The small molecule below binds the protein below.
Small molecule (SMILES): N#C[Fe](=C=O)C#N

Sequence of chain 1.H:
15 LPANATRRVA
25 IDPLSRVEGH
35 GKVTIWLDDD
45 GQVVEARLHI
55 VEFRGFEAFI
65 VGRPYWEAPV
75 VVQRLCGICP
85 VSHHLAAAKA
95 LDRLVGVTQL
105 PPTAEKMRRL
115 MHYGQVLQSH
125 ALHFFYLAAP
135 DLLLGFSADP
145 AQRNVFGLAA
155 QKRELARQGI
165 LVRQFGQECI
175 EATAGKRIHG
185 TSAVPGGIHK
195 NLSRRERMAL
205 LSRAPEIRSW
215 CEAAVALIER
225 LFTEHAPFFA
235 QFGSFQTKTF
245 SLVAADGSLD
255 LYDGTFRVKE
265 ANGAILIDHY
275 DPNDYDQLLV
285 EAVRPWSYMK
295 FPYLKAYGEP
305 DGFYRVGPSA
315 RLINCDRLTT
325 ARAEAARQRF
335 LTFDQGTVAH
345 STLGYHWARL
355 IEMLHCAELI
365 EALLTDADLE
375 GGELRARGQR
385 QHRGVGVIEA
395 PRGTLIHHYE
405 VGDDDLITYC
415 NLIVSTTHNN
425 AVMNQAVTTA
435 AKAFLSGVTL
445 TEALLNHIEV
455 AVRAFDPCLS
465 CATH

Binding-site contacts:
Ligand atom C2 contacts residue SER419 of chain 1.H at 4.0 Å.
Ligand atom C1 contacts residue CYS462 of chain 1.H at 2.9 Å (hydrophobic).
Ligand atom C3 contacts residue HIS87 of chain 1.H at 3.7 Å.
Ligand atom C1 contacts residue CYS83 of chain 1.H at 4.1 Å (hydrophobic).
Ligand atom O3 contacts residue LEU399 of chain 1.H at 3.4 Å.
Ligand atom C3 contacts residue CYS462 of chain 1.H at 4.1 Å (hydrophobic).
Ligand atom C2 contacts residue ALA394 of chain 1.H at 3.6 Å (hydrophobic).
Ligand atom C3 contacts residue SER86 of chain 1.H at 4.2 Å.
Ligand atom C1 contacts residue SER419 of chain 1.H at 3.4 Å.
Ligand atom O3 contacts residue SER86 of chain 1.H at 3.4 Å.
Ligand atom C2 contacts residue CYS462 of chain 1.H at 2.7 Å (hydrophobic).
Ligand atom C3 contacts residue CYS83 of chain 1.H at 3.1 Å (hydrophobic).
Ligand atom N2 contacts residue CYS462 of chain 1.H at 3.4 Å (h-bond).
Ligand atom C1 contacts residue CYS465 of chain 1.H at 3.1 Å (hydrophobic).
Ligand atom O3 contacts residue CYS465 of chain 1.H at 4.0 Å.
Ligand atom N2 contacts residue CYS83 of chain 1.H at 3.5 Å (h-bond).
Ligand atom FE contacts residue CYS83 of chain 1.H at 2.4 Å.
Ligand atom C3 contacts residue CYS465 of chain 1.H at 3.1 Å (hydrophobic).
Ligand atom N2 contacts residue ARG396 of chain 1.H at 3.1 Å (salt-bridge).
Ligand atom N1 contacts residue SER419 of chain 1.H at 2.8 Å (h-bond).
Ligand atom N1 contacts residue VAL418 of chain 1.H at 3.6 Å.
Ligand atom C3 contacts residue ALA394 of chain 1.H at 3.9 Å (hydrophobic).
Ligand atom N1 contacts residue CYS465 of chain 1.H at 3.6 Å.
Ligand atom O3 contacts residue ALA394 of chain 1.H at 3.5 Å.
Ligand atom FE contacts residue CYS462 of chain 1.H at 2.4 Å.
Ligand atom N2 contacts residue PRO395 of chain 1.H at 3.3 Å.
Ligand atom FE contacts residue CYS465 of chain 1.H at 2.3 Å.
Ligand atom N2 contacts residue ALA394 of chain 1.H at 3.2 Å.
Ligand atom C2 contacts residue CYS465 of chain 1.H at 4.1 Å (hydrophobic).
Ligand atom N1 contacts residue CYS462 of chain 1.H at 3.3 Å.
Ligand atom C2 contacts residue ARG396 of chain 1.H at 3.6 Å.
Ligand atom N1 contacts residue THR420 of chain 1.H at 3.4 Å (h-bond).
Ligand atom C1 contacts residue 3NI1 of chain 1.Y at 4.1 Å.
Ligand atom C2 contacts residue CYS83 of chain 1.H at 2.8 Å (hydrophobic).
Ligand atom C2 contacts residue PRO395 of chain 1.H at 4.1 Å (hydrophobic).
Ligand atom C2 contacts residue 3NI1 of chain 1.Y at 4.0 Å.
Ligand atom O3 contacts residue CYS83 of chain 1.H at 3.6 Å.
Ligand atom O3 contacts residue HIS87 of chain 1.H at 3.6 Å.
Ligand atom N2 contacts residue SER419 of chain 1.H at 4.0 Å.
Ligand atom FE contacts residue 3NI1 of chain 1.Y at 2.9 Å.